Sequence of chain 6.K:
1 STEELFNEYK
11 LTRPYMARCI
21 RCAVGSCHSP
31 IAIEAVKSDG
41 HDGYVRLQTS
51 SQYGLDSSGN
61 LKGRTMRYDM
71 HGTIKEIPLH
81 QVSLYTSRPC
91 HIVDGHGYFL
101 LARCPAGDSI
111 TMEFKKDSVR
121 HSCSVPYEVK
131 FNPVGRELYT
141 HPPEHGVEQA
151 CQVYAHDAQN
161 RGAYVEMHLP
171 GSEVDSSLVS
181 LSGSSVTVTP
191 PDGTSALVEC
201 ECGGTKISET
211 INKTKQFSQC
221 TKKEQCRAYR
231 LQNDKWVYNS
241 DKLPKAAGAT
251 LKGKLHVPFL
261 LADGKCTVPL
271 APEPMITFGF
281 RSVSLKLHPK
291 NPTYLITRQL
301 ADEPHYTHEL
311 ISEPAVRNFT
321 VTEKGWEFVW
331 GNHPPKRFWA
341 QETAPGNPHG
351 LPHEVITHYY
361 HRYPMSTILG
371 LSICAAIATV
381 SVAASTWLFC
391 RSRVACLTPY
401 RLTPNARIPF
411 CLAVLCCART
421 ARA

The protein below binds the small molecule below.
Small molecule (SMILES): CC(=O)N[C@@H]1[C@@H](O)[C@H](O)[C@@H](CO)O[C@H]1O

Binding-site contacts:
Ligand atom O6 contacts residue ASN318 of chain 6.K at 3.0 Å (h-bond).
Ligand atom O4 contacts residue ASN318 of chain 6.K at 4.5 Å.
Ligand atom O6 contacts residue SER284 of chain 6.K at 2.9 Å (h-bond).
Ligand atom C6 contacts residue ASN318 of chain 6.K at 3.2 Å.
Ligand atom C6 contacts residue SER284 of chain 6.K at 3.4 Å.